Sequence of chain 1.J:
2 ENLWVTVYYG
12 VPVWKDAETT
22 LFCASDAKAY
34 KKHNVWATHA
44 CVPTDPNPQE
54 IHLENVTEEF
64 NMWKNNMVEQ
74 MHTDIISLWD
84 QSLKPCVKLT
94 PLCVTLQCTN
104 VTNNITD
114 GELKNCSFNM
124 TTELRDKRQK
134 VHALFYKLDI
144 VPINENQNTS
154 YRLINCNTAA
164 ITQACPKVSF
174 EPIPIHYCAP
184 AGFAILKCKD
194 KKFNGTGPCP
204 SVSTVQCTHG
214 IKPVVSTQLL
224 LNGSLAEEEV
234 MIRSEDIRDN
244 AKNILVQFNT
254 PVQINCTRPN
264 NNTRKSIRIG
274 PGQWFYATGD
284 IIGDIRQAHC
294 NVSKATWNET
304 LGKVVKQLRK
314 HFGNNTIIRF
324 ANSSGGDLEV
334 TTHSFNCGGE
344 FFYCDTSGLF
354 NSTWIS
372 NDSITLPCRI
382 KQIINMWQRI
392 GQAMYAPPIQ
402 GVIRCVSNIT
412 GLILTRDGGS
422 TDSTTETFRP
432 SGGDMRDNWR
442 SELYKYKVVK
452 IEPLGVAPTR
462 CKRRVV

The protein below binds the small molecule below.
Small molecule (SMILES): CC(=O)N[C@@H]1[C@@H](O)[C@H](O)[C@@H](CO)O[C@H]1O

Binding-site contacts:
Ligand atom O5 contacts residue ASN317 of chain 1.J at 2.4 Å (h-bond).
Ligand atom C4 contacts residue ASN317 of chain 1.J at 4.2 Å.
Ligand atom C8 contacts residue ASN317 of chain 1.J at 4.2 Å.
Ligand atom O7 contacts residue ASN317 of chain 1.J at 3.0 Å (h-bond).
Ligand atom C1 contacts residue ASN317 of chain 1.J at 1.4 Å.
Ligand atom N2 contacts residue ASN317 of chain 1.J at 2.8 Å (h-bond).
Ligand atom C5 contacts residue ASN317 of chain 1.J at 3.7 Å.
Ligand atom C3 contacts residue ASN317 of chain 1.J at 3.8 Å.
Ligand atom C7 contacts residue ASN317 of chain 1.J at 3.0 Å.
Ligand atom C2 contacts residue ASN317 of chain 1.J at 2.4 Å.